A protein and the small-molecule ligand that binds it are described below.
Small molecule (SMILES): CC(=O)N[C@@H]1[C@@H](O)[C@H](O)[C@@H](CO)O[C@H]1O

Binding-site contacts:
Ligand atom C8 contacts residue ASN159 of chain 1.C at 3.5 Å.
Ligand atom O5 contacts residue ILE465 of chain 1.A at 4.4 Å.
Ligand atom C4 contacts residue ASN160 of chain 1.C at 4.3 Å.
Ligand atom N2 contacts residue ASN160 of chain 1.C at 2.9 Å (h-bond).
Ligand atom O7 contacts residue ASN160 of chain 1.C at 4.3 Å.
Ligand atom C7 contacts residue ASN159 of chain 1.C at 3.7 Å.
Ligand atom C5 contacts residue ASN160 of chain 1.C at 3.7 Å.
Ligand atom N2 contacts residue ASN159 of chain 1.C at 4.3 Å.
Ligand atom C1 contacts residue ASN160 of chain 1.C at 1.5 Å.
Ligand atom O5 contacts residue ASN160 of chain 1.C at 2.4 Å (h-bond).
Ligand atom C6 contacts residue TYR348 of chain 1.A at 3.7 Å (hydrophobic).
Ligand atom O6 contacts residue TYR348 of chain 1.A at 3.7 Å.
Ligand atom C3 contacts residue ASN160 of chain 1.C at 3.8 Å.
Ligand atom O6 contacts residue ILE465 of chain 1.A at 4.5 Å.
Ligand atom C7 contacts residue ASN160 of chain 1.C at 3.8 Å.
Ligand atom C2 contacts residue ASN160 of chain 1.C at 2.5 Å.
Ligand atom O7 contacts residue ASN159 of chain 1.C at 3.7 Å.

Sequence of chain 1.C:
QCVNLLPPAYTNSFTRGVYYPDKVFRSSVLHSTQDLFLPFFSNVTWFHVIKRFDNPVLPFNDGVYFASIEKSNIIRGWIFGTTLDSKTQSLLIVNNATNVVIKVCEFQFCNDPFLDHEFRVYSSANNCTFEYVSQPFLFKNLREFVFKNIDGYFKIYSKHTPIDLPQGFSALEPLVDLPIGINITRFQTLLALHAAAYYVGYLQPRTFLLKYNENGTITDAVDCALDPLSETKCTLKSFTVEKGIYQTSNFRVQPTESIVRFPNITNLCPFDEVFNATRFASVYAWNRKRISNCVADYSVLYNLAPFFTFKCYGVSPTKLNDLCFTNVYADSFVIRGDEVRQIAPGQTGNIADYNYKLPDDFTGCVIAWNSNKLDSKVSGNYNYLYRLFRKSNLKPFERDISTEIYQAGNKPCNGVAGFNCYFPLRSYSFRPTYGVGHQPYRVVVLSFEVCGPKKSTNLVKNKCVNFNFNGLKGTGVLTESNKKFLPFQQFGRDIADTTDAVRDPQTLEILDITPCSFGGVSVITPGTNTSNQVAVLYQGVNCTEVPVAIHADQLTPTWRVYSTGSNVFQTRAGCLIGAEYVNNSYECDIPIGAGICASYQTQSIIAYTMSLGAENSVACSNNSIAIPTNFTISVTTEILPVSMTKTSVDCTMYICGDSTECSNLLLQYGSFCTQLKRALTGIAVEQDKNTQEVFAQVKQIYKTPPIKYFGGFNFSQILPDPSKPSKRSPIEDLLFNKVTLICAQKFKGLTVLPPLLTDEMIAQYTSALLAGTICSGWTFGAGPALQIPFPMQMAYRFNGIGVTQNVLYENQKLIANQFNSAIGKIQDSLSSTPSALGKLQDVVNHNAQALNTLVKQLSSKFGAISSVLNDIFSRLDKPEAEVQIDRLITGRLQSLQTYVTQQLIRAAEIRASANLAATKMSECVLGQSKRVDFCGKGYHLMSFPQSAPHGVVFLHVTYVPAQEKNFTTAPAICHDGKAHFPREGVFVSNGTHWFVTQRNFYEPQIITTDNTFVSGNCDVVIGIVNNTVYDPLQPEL

Sequence of chain 1.A:
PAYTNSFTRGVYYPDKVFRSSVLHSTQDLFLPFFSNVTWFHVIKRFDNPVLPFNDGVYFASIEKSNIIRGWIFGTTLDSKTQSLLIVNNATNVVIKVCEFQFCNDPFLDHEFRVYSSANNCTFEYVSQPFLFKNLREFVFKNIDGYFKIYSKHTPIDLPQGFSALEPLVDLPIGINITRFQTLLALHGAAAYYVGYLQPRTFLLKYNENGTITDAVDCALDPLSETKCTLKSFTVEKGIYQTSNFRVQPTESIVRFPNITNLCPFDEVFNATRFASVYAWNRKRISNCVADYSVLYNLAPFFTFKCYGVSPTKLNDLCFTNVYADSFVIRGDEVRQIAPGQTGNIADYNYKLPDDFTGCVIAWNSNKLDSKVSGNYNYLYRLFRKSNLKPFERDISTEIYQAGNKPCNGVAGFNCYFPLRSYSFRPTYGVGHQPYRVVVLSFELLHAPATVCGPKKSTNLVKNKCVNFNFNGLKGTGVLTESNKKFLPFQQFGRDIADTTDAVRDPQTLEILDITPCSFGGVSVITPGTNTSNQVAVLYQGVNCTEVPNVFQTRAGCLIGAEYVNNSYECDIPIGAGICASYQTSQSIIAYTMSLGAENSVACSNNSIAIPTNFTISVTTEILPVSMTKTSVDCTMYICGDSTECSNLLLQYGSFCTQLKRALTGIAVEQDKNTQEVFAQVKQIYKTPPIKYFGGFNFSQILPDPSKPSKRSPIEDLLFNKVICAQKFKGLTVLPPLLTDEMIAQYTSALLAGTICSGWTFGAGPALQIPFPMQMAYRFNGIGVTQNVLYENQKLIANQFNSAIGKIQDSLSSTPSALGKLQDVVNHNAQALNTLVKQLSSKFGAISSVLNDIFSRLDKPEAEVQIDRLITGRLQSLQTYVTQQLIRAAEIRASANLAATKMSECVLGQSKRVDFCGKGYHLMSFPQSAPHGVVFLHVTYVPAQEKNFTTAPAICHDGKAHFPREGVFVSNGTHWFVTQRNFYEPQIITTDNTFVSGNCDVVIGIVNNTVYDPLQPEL